Binding-site contacts:
Ligand atom C5 contacts residue GLU150 of chain 3.B at 4.2 Å.
Ligand atom C1 contacts residue GLU150 of chain 3.B at 3.9 Å.
Ligand atom N2 contacts residue ASN154 of chain 3.B at 2.9 Å (h-bond).
Ligand atom C6 contacts residue GLU150 of chain 3.B at 4.0 Å.
Ligand atom C5 contacts residue ALA147 of chain 3.B at 4.2 Å (hydrophobic).
Ligand atom C1 contacts residue ASN154 of chain 3.B at 1.5 Å.
Ligand atom C2 contacts residue THR156 of chain 3.B at 4.3 Å.
Ligand atom O5 contacts residue SER151 of chain 3.B at 3.2 Å (h-bond).
Ligand atom O7 contacts residue ASN154 of chain 3.B at 3.1 Å (h-bond).
Ligand atom C1 contacts residue SER151 of chain 3.B at 3.5 Å.
Ligand atom O6 contacts residue GLU150 of chain 3.B at 3.3 Å.
Ligand atom C5 contacts residue ASN154 of chain 3.B at 3.7 Å.
Ligand atom C6 contacts residue SER151 of chain 3.B at 4.1 Å.
Ligand atom C6 contacts residue ALA147 of chain 3.B at 3.2 Å (hydrophobic).
Ligand atom C4 contacts residue ASN154 of chain 3.B at 4.2 Å.
Ligand atom O5 contacts residue ALA147 of chain 3.B at 4.2 Å.
Ligand atom C1 contacts residue THR156 of chain 3.B at 3.5 Å.
Ligand atom C7 contacts residue ASN154 of chain 3.B at 3.4 Å.
Ligand atom C2 contacts residue ASN154 of chain 3.B at 2.5 Å.
Ligand atom O5 contacts residue ASN154 of chain 3.B at 2.4 Å (h-bond).
Ligand atom O6 contacts residue ALA147 of chain 3.B at 3.5 Å (h-bond).
Ligand atom O6 contacts residue SER151 of chain 3.B at 4.5 Å.
Ligand atom C3 contacts residue ASN154 of chain 3.B at 3.8 Å.
Ligand atom O5 contacts residue GLU150 of chain 3.B at 3.1 Å.
Ligand atom N2 contacts residue THR156 of chain 3.B at 4.1 Å.
Ligand atom O5 contacts residue THR156 of chain 3.B at 4.3 Å.
Ligand atom C5 contacts residue SER151 of chain 3.B at 4.1 Å.

A small-molecule ligand and the protein it binds are described below.
Small molecule (SMILES): CC(=O)N[C@@H]1[C@@H](O)[C@H](O)[C@@H](CO)O[C@H]1O

Sequence of chain 3.B:
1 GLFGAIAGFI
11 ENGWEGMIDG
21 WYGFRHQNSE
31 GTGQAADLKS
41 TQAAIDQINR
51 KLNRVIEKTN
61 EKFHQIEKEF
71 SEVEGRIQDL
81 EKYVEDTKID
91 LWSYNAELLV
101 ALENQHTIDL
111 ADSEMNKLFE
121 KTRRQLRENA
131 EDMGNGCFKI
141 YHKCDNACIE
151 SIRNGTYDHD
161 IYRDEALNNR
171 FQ